Sequence of chain 1.B:
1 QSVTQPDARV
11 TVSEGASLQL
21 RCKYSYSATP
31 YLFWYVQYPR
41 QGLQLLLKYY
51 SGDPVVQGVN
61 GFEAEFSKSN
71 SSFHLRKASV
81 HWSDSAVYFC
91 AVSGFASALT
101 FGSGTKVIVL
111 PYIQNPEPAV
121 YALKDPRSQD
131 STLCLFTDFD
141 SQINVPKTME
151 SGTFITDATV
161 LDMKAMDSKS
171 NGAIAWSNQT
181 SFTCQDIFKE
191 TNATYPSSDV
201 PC

A protein and the small-molecule ligand that binds it are described below.
Small molecule (SMILES): CC(=O)N[C@H]1CO[C@H](CO)[C@@]2(O[C@@]23O[C@H](CO)[C@@H](O[C@@H]2O[C@H](CO)[C@@H](O)[C@H](O)[C@@H]2O)[C@H](O)[C@H]3NC(C)=O)[C@@H]1O

Binding-site contacts:
Ligand atom O7 contacts residue SER67 of chain 1.B at 4.4 Å.
Ligand atom O5 contacts residue ASN70 of chain 1.B at 2.4 Å (h-bond).
Ligand atom N2 contacts residue ASN70 of chain 1.B at 2.6 Å (h-bond).
Ligand atom C7 contacts residue SER67 of chain 1.B at 3.3 Å.
Ligand atom C3 contacts residue ASN70 of chain 1.B at 3.7 Å.
Ligand atom C1 contacts residue SER67 of chain 1.B at 4.3 Å.
Ligand atom C4 contacts residue ASN70 of chain 1.B at 4.2 Å.
Ligand atom C1 contacts residue ASN70 of chain 1.B at 1.5 Å.
Ligand atom C8 contacts residue ASN70 of chain 1.B at 4.2 Å.
Ligand atom O7 contacts residue ASN70 of chain 1.B at 3.5 Å (h-bond).
Ligand atom O6 contacts residue ASN70 of chain 1.B at 3.6 Å.
Ligand atom C2 contacts residue ASN70 of chain 1.B at 2.3 Å.
Ligand atom C7 contacts residue ASN70 of chain 1.B at 3.1 Å.
Ligand atom C6 contacts residue ASN70 of chain 1.B at 4.2 Å.
Ligand atom N2 contacts residue SER67 of chain 1.B at 3.2 Å (h-bond).
Ligand atom C5 contacts residue ASN70 of chain 1.B at 3.6 Å.
Ligand atom C8 contacts residue GLU65 of chain 1.B at 3.5 Å.
Ligand atom C8 contacts residue SER67 of chain 1.B at 2.7 Å.
Ligand atom C2 contacts residue SER67 of chain 1.B at 4.3 Å.